Sequence of chain 1.B:
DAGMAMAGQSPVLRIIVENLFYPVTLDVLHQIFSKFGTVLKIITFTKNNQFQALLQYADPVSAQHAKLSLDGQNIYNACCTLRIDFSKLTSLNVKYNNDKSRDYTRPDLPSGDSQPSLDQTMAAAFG

The protein below binds the small molecule below.
Small molecule (SMILES): Nc1ccn([C@@H]2O[C@H](CO[P](=O)(O)O[C@H]3[C@@H](O)[C@H](n4ccc(=O)[nH]c4=O)O[C@@H]3CO[P](=O)(O)O[C@H]3[C@@H](O)[C@H](n4ccc(N)nc4=O)O[C@@H]3CO)[C@@H](O[P](=O)(O)OC[C@H]3O[C@@H](n4ccc(=O)[nH]c4=O)[C@H](O)[C@@H]3O[P](=O)(O)OC[C@H]3O[C@@H](n4ccc(N)nc4=O)[C@H](O)[C@@H]3O[P](=O)(O)OC[C@H]3O[C@@H](n4ccc(=O)[nH]c4=O)[C@H](O)[C@@H]3O)[C@H]2O)c(=O)n1

Binding-site contacts:
Ligand atom O2' contacts residue ARG35 of chain 1.B at 2.9 Å (salt-bridge).
Ligand atom N3 contacts residue ILE37 of chain 1.B at 3.5 Å.
Ligand atom C4' contacts residue GLN73 of chain 1.B at 3.1 Å.
Ligand atom OP1 contacts residue LYS68 of chain 1.B at 2.8 Å (salt-bridge).
Ligand atom C2 contacts residue TYR117 of chain 1.B at 3.5 Å (hydrophobic).
Ligand atom OP2 contacts residue LYS116 of chain 1.B at 2.9 Å (salt-bridge).
Ligand atom O4' contacts residue PHE66 of chain 1.B at 3.0 Å.
Ligand atom O2' contacts residue LYS116 of chain 1.B at 3.0 Å (salt-bridge).
Ligand atom C5 contacts residue LEU75 of chain 1.B at 3.5 Å (hydrophobic).
Ligand atom O3' contacts residue LYS121 of chain 1.B at 3.0 Å (salt-bridge).
Ligand atom O5' contacts residue LYS116 of chain 1.B at 3.0 Å (salt-bridge).
Ligand atom C5' contacts residue LYS68 of chain 1.B at 3.5 Å.
Ligand atom C2' contacts residue ARG35 of chain 1.B at 3.4 Å.
Ligand atom N3 contacts residue SER108 of chain 1.B at 3.3 Å.
Ligand atom C5' contacts residue GLN73 of chain 1.B at 3.4 Å.
Ligand atom C2 contacts residue ARG35 of chain 1.B at 3.3 Å.
Ligand atom C6 contacts residue LYS109 of chain 1.B at 3.4 Å.
Ligand atom N3 contacts residue ARG35 of chain 1.B at 3.4 Å.
Ligand atom OP1 contacts residue LYS68 of chain 1.B at 2.8 Å (salt-bridge).
Ligand atom N1 contacts residue ARG35 of chain 1.B at 3.5 Å.
Ligand atom O2 contacts residue ASN119 of chain 1.B at 3.1 Å.
Ligand atom O4 contacts residue LEU113 of chain 1.B at 3.4 Å.
Ligand atom O4' contacts residue GLN73 of chain 1.B at 3.1 Å (h-bond).
Ligand atom O4' contacts residue LYS116 of chain 1.B at 3.2 Å.
Ligand atom P contacts residue LYS116 of chain 1.B at 3.2 Å.
Ligand atom C5 contacts residue ARG35 of chain 1.B at 3.5 Å.
Ligand atom O2 contacts residue ILE64 of chain 1.B at 3.5 Å.
Ligand atom O2' contacts residue LYS121 of chain 1.B at 3.4 Å.
Ligand atom N3 contacts residue ILE64 of chain 1.B at 3.4 Å.
Ligand atom O3' contacts residue PHE66 of chain 1.B at 3.4 Å.
Ligand atom O4 contacts residue ASN114 of chain 1.B at 2.8 Å (h-bond).
Ligand atom N3 contacts residue LYS109 of chain 1.B at 3.2 Å (salt-bridge).
Ligand atom O3' contacts residue ASP120 of chain 1.B at 3.4 Å (salt-bridge).
Ligand atom O3' contacts residue LYS116 of chain 1.B at 3.1 Å (salt-bridge).
Ligand atom C2 contacts residue ILE64 of chain 1.B at 3.5 Å (hydrophobic).
Ligand atom O2 contacts residue TYR117 of chain 1.B at 3.1 Å.
Ligand atom O2' contacts residue ASP120 of chain 1.B at 3.5 Å (salt-bridge).
Ligand atom N3 contacts residue ASN114 of chain 1.B at 2.9 Å (h-bond).
Ligand atom O2 contacts residue SER108 of chain 1.B at 2.7 Å (h-bond).
Ligand atom O2 contacts residue GLN71 of chain 1.B at 2.9 Å (h-bond).